Sequence of chain 1.K:
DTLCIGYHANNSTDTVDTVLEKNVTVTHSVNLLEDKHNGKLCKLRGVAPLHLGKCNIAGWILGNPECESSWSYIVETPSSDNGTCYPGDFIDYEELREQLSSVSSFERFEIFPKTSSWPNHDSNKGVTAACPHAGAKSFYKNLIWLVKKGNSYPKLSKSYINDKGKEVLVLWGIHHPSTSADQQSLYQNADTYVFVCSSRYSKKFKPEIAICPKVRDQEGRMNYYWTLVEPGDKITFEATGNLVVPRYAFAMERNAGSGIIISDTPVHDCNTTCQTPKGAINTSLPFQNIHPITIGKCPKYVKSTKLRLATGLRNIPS

This small molecule binds to this protein.
Small molecule (SMILES): CC(=O)N[C@@H]1[C@@H](O)[C@H](O)[C@@H](CO)O[C@H]1O

Binding-site contacts:
Ligand atom C2 contacts residue ASN278 of chain 1.K at 2.0 Å.
Ligand atom O5 contacts residue THR279 of chain 1.K at 4.2 Å.
Ligand atom C1 contacts residue ASN278 of chain 1.K at 1.4 Å.
Ligand atom C7 contacts residue ASN278 of chain 1.K at 3.1 Å.
Ligand atom C1 contacts residue THR279 of chain 1.K at 4.2 Å.
Ligand atom O6 contacts residue THR280 of chain 1.K at 3.1 Å.
Ligand atom C5 contacts residue ASN278 of chain 1.K at 3.6 Å.
Ligand atom O5 contacts residue ASN278 of chain 1.K at 2.4 Å (h-bond).
Ligand atom C5 contacts residue THR280 of chain 1.K at 3.5 Å.
Ligand atom N2 contacts residue ASN278 of chain 1.K at 2.5 Å (h-bond).
Ligand atom O6 contacts residue THR279 of chain 1.K at 4.0 Å.
Ligand atom O3 contacts residue ASN278 of chain 1.K at 4.3 Å.
Ligand atom N2 contacts residue GLY48 of chain 1.K at 4.3 Å.
Ligand atom C4 contacts residue ASN278 of chain 1.K at 3.9 Å.
Ligand atom C3 contacts residue ASN278 of chain 1.K at 3.4 Å.
Ligand atom N2 contacts residue ARG47 of chain 1.K at 4.4 Å.
Ligand atom C8 contacts residue ARG47 of chain 1.K at 4.4 Å.
Ligand atom O7 contacts residue ASN278 of chain 1.K at 3.4 Å (h-bond).
Ligand atom C8 contacts residue ASN278 of chain 1.K at 4.1 Å.
Ligand atom O6 contacts residue ASN278 of chain 1.K at 4.4 Å.
Ligand atom O5 contacts residue THR280 of chain 1.K at 4.2 Å.
Ligand atom C6 contacts residue THR280 of chain 1.K at 3.5 Å.
Ligand atom C8 contacts residue GLY48 of chain 1.K at 3.7 Å.